This protein binds this small molecule.
Small molecule (SMILES): CC(=O)N[C@@H](CO)[C@@H](O)[C@H](O)[C@@H](O)COP(=O)(O)O

Sequence of chain 1.B:
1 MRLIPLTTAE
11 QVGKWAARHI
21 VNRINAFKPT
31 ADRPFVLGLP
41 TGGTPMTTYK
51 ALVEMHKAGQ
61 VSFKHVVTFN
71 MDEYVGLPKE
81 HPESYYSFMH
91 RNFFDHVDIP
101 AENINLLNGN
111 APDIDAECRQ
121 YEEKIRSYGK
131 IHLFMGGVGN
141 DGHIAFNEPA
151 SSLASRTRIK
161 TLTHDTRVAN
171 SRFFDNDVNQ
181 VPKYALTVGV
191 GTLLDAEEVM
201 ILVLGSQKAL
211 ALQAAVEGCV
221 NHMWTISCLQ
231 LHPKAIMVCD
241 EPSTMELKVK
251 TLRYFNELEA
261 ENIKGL

Binding-site contacts:
Ligand atom O20 contacts residue GLY139 of chain 1.B at 3.9 Å.
Ligand atom C10 contacts residue GLY139 of chain 1.B at 3.8 Å.
Ligand atom O16 contacts residue THR44 of chain 1.B at 3.9 Å.
Ligand atom N19 contacts residue ALA169 of chain 1.B at 3.0 Å.
Ligand atom C7 contacts residue VAL138 of chain 1.B at 4.0 Å (hydrophobic).
Ligand atom C21 contacts residue ALA169 of chain 1.B at 3.8 Å (hydrophobic).
Ligand atom O16 contacts residue GLY42 of chain 1.B at 3.7 Å.
Ligand atom P15 contacts residue THR44 of chain 1.B at 3.3 Å.
Ligand atom C23 contacts residue ASN170 of chain 1.B at 3.5 Å.
Ligand atom C19 contacts residue GLY139 of chain 1.B at 3.6 Å.
Ligand atom C23 contacts residue ALA169 of chain 1.B at 3.1 Å (hydrophobic).
Ligand atom C7 contacts residue HIS143 of chain 1.B at 3.0 Å.
Ligand atom C2 contacts residue HIS143 of chain 1.B at 3.0 Å.
Ligand atom O18 contacts residue LYS208 of chain 1.B at 2.7 Å (salt-bridge).
Ligand atom O18 contacts residue THR44 of chain 1.B at 3.9 Å.
Ligand atom C19 contacts residue ALA169 of chain 1.B at 3.7 Å (hydrophobic).
Ligand atom O6 contacts residue HIS143 of chain 1.B at 3.1 Å.
Ligand atom N19 contacts residue ASN170 of chain 1.B at 3.0 Å (h-bond).
Ligand atom C1 contacts residue HIS143 of chain 1.B at 3.1 Å.
Ligand atom P15 contacts residue LYS208 of chain 1.B at 3.7 Å.
Ligand atom C7 contacts residue GLY139 of chain 1.B at 3.6 Å.
Ligand atom O16 contacts residue GLY43 of chain 1.B at 3.1 Å (h-bond).
Ligand atom O20 contacts residue HIS143 of chain 1.B at 3.4 Å (h-bond).
Ligand atom C19 contacts residue ASN140 of chain 1.B at 3.2 Å.
Ligand atom O20 contacts residue ASN140 of chain 1.B at 3.4 Å (h-bond).
Ligand atom C10 contacts residue VAL138 of chain 1.B at 3.3 Å (hydrophobic).
Ligand atom O20 contacts residue ALA169 of chain 1.B at 3.8 Å.
Ligand atom C21 contacts residue ASN170 of chain 1.B at 3.7 Å.
Ligand atom O17 contacts residue THR44 of chain 1.B at 1.9 Å (h-bond).
Ligand atom O4 contacts residue HIS143 of chain 1.B at 3.2 Å.
Ligand atom O8 contacts residue THR166 of chain 1.B at 3.0 Å.
Ligand atom C3 contacts residue ALA169 of chain 1.B at 3.8 Å (hydrophobic).
Ligand atom O17 contacts residue LYS208 of chain 1.B at 3.8 Å.
Ligand atom C3 contacts residue ASN170 of chain 1.B at 3.9 Å.
Ligand atom C10 contacts residue LYS208 of chain 1.B at 3.8 Å.
Ligand atom C23 contacts residue ARG172 of chain 1.B at 3.1 Å.
Ligand atom O8 contacts residue ASN170 of chain 1.B at 2.8 Å (h-bond).
Ligand atom C2 contacts residue ASN170 of chain 1.B at 3.7 Å.
Ligand atom O6 contacts residue PHE146 of chain 1.B at 3.3 Å.
Ligand atom O8 contacts residue HIS143 of chain 1.B at 3.4 Å (h-bond).